Sequence of chain 1.B:
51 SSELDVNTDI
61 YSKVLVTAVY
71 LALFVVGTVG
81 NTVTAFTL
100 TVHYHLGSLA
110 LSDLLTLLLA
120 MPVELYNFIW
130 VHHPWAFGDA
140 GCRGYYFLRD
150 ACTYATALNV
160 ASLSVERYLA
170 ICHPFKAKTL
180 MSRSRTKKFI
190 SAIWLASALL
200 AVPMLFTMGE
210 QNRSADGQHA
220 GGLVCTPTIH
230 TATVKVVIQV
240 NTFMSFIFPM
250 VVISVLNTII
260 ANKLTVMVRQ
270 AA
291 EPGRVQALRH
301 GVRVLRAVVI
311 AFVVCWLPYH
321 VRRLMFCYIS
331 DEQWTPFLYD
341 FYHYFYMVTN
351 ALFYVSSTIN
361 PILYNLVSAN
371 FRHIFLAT

The small molecule below binds the protein below.
Small molecule (SMILES): CC[C@H](C)[C@H](NC(=O)[C@H](Cc1ccc(O)cc1)NC(=O)[C@@H]1CCCN1C(=O)[C@H](CCCN=C(N)N)NC(=O)[C@@H](N)CCCN=C(N)N)C(=O)N[C@@H](CC(C)C)C(=O)O

Binding-site contacts:
Ligand atom C contacts residue TYR346 of chain 1.B at 3.6 Å (hydrophobic).
Ligand atom CD1 contacts residue PHE326 of chain 1.B at 3.4 Å (hydrophobic).
Ligand atom CE2 contacts residue TYR339 of chain 1.B at 3.5 Å (hydrophobic).
Ligand atom O contacts residue THR225 of chain 1.B at 3.1 Å (h-bond).
Ligand atom CE2 contacts residue LEU54 of chain 1.B at 3.5 Å (hydrophobic).
Ligand atom CD1 contacts residue ILE237 of chain 1.B at 3.6 Å (hydrophobic).
Ligand atom NH2 contacts residue PHE326 of chain 1.B at 3.6 Å (h-bond).
Ligand atom NH1 contacts residue TYR339 of chain 1.B at 3.2 Å.
Ligand atom CB contacts residue TYR342 of chain 1.B at 3.5 Å (hydrophobic).
Ligand atom CG contacts residue TRP334 of chain 1.B at 3.4 Å (hydrophobic).
Ligand atom CA contacts residue TYR145 of chain 1.B at 3.6 Å (hydrophobic).
Ligand atom C contacts residue TYR342 of chain 1.B at 3.7 Å (hydrophobic).
Ligand atom OH contacts residue HIS132 of chain 1.B at 3.0 Å.
Ligand atom C contacts residue ARG322 of chain 1.B at 3.6 Å.
Ligand atom CG2 contacts residue TYR346 of chain 1.B at 3.6 Å (hydrophobic).
Ligand atom CB contacts residue THR225 of chain 1.B at 3.3 Å.
Ligand atom N contacts residue TYR145 of chain 1.B at 3.4 Å (h-bond).
Ligand atom OXT contacts residue TYR145 of chain 1.B at 3.1 Å (h-bond).
Ligand atom O contacts residue PHE326 of chain 1.B at 3.0 Å.
Ligand atom CD2 contacts residue MET207 of chain 1.B at 3.6 Å (hydrophobic).
Ligand atom NH2 contacts residue PRO336 of chain 1.B at 3.7 Å.
Ligand atom OXT contacts residue TYR346 of chain 1.B at 3.1 Å.
Ligand atom CG contacts residue TRP334 of chain 1.B at 3.4 Å (hydrophobic).
Ligand atom CA contacts residue THR225 of chain 1.B at 3.6 Å.
Ligand atom OH contacts residue LEU54 of chain 1.B at 2.4 Å (h-bond).
Ligand atom N contacts residue TYR339 of chain 1.B at 3.5 Å.
Ligand atom O contacts residue TRP334 of chain 1.B at 3.7 Å.
Ligand atom CZ contacts residue TRP334 of chain 1.B at 3.7 Å (hydrophobic).
Ligand atom CZ contacts residue LEU54 of chain 1.B at 3.3 Å (hydrophobic).
Ligand atom NH1 contacts residue PHE326 of chain 1.B at 3.1 Å (h-bond).
Ligand atom CB contacts residue TYR145 of chain 1.B at 3.4 Å (hydrophobic).
Ligand atom O contacts residue TYR342 of chain 1.B at 2.5 Å (h-bond).
Ligand atom NH2 contacts residue ILE329 of chain 1.B at 2.7 Å (h-bond).
Ligand atom CD contacts residue TYR339 of chain 1.B at 3.7 Å (hydrophobic).
Ligand atom CA contacts residue TYR339 of chain 1.B at 3.5 Å (hydrophobic).
Ligand atom CD contacts residue TRP334 of chain 1.B at 3.5 Å (hydrophobic).
Ligand atom O contacts residue CYS224 of chain 1.B at 3.7 Å.
Ligand atom O contacts residue TYR346 of chain 1.B at 3.6 Å.
Ligand atom CD contacts residue GLU53 of chain 1.B at 3.5 Å.
Ligand atom O contacts residue ARG322 of chain 1.B at 2.6 Å (salt-bridge).